Sequence of chain 1.A:
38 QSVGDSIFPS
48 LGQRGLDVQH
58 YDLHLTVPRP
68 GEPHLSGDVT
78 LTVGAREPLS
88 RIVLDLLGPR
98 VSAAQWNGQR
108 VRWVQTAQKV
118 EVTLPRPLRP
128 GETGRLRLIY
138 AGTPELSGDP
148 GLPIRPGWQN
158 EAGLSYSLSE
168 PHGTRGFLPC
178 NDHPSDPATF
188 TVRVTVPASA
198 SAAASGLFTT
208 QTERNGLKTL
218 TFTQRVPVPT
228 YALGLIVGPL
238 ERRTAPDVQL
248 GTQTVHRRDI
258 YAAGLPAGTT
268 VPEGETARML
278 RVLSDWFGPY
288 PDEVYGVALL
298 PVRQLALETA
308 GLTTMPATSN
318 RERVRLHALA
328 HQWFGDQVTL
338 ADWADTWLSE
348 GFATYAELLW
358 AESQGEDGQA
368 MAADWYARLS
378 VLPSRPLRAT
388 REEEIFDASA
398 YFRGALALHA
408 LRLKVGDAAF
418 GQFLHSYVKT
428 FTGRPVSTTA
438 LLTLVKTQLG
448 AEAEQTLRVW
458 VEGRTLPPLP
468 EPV

A protein and the small-molecule ligand that binds it are described below.
Small molecule (SMILES): CC(C)C[C@H](N)C(=O)O

Binding-site contacts:
Ligand atom N contacts residue GLU167 of chain 1.A at 2.9 Å (salt-bridge).
Ligand atom CB contacts residue GLU347 of chain 1.A at 3.8 Å.
Ligand atom CD1 contacts residue LEU302 of chain 1.A at 4.3 Å (hydrophobic).
Ligand atom O contacts residue ZN1 of chain 1.C at 3.2 Å.
Ligand atom C contacts residue GLU347 of chain 1.A at 3.6 Å.
Ligand atom OXT contacts residue GLU305 of chain 1.A at 4.2 Å.
Ligand atom CB contacts residue TYR398 of chain 1.A at 4.2 Å (hydrophobic).
Ligand atom CA contacts residue GLU305 of chain 1.A at 3.4 Å.
Ligand atom CA contacts residue ALA303 of chain 1.A at 3.7 Å (hydrophobic).
Ligand atom CD2 contacts residue PHE393 of chain 1.A at 4.0 Å (hydrophobic).
Ligand atom OXT contacts residue GLU347 of chain 1.A at 4.3 Å.
Ligand atom CA contacts residue GLU347 of chain 1.A at 3.6 Å.
Ligand atom CG contacts residue LEU302 of chain 1.A at 4.4 Å (hydrophobic).
Ligand atom OXT contacts residue HIS324 of chain 1.A at 3.9 Å.
Ligand atom N contacts residue GLU347 of chain 1.A at 2.9 Å (salt-bridge).
Ligand atom O contacts residue TYR398 of chain 1.A at 2.2 Å (h-bond).
Ligand atom OXT contacts residue ALA303 of chain 1.A at 3.4 Å (h-bond).
Ligand atom OXT contacts residue TYR398 of chain 1.A at 4.2 Å.
Ligand atom CD1 contacts residue LEU304 of chain 1.A at 4.3 Å (hydrophobic).
Ligand atom CA contacts residue TYR398 of chain 1.A at 4.4 Å (hydrophobic).
Ligand atom C contacts residue ZN1 of chain 1.C at 3.0 Å.
Ligand atom CD1 contacts residue ILE151 of chain 1.A at 4.3 Å (hydrophobic).
Ligand atom N contacts residue HIS328 of chain 1.A at 3.9 Å.
Ligand atom CD2 contacts residue PRO150 of chain 1.A at 4.4 Å (hydrophobic).
Ligand atom CB contacts residue GLU167 of chain 1.A at 3.2 Å.
Ligand atom CB contacts residue PHE393 of chain 1.A at 3.7 Å (hydrophobic).
Ligand atom N contacts residue LEU304 of chain 1.A at 4.1 Å.
Ligand atom CD1 contacts residue ALA303 of chain 1.A at 3.6 Å (hydrophobic).
Ligand atom CD2 contacts residue ILE151 of chain 1.A at 4.4 Å (hydrophobic).
Ligand atom OXT contacts residue ZN1 of chain 1.C at 2.9 Å.
Ligand atom N contacts residue ZN1 of chain 1.C at 3.4 Å.
Ligand atom N contacts residue GLU305 of chain 1.A at 2.5 Å (salt-bridge).
Ligand atom C contacts residue TYR398 of chain 1.A at 3.4 Å (hydrophobic).
Ligand atom C contacts residue GLU305 of chain 1.A at 4.2 Å.
Ligand atom CA contacts residue GLU167 of chain 1.A at 3.5 Å.
Ligand atom CG contacts residue GLU167 of chain 1.A at 4.2 Å.
Ligand atom O contacts residue GLU347 of chain 1.A at 3.4 Å (salt-bridge).
Ligand atom CA contacts residue LEU304 of chain 1.A at 4.3 Å (hydrophobic).
Ligand atom C contacts residue ALA303 of chain 1.A at 3.8 Å (hydrophobic).
Ligand atom CA contacts residue ZN1 of chain 1.C at 3.8 Å.